The protein below binds the small molecule below.
Small molecule (SMILES): CC(=O)N[C@@H]1[C@@H](O)[C@H](O)[C@@H](CO)O[C@H]1O

Sequence of chain 1.IA:
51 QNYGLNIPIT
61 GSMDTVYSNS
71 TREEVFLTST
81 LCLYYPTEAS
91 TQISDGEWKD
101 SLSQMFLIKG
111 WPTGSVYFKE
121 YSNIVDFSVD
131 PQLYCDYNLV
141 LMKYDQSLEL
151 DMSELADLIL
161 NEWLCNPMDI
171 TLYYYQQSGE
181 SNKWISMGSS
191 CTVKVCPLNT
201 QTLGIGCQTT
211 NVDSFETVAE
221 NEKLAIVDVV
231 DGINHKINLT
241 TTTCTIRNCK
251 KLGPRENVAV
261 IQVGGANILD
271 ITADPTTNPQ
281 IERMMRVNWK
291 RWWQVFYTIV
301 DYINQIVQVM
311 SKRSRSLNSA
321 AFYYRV

Binding-site contacts:
Ligand atom C5 contacts residue ASN69 of chain 1.IA at 3.7 Å.
Ligand atom C8 contacts residue ASN69 of chain 1.IA at 3.6 Å.
Ligand atom N2 contacts residue ASN69 of chain 1.IA at 2.9 Å (h-bond).
Ligand atom C7 contacts residue SER68 of chain 1.IA at 4.5 Å.
Ligand atom O7 contacts residue TYR67 of chain 1.IA at 4.5 Å.
Ligand atom C1 contacts residue ASN69 of chain 1.IA at 1.4 Å.
Ligand atom O7 contacts residue ASN69 of chain 1.IA at 4.4 Å.
Ligand atom C4 contacts residue ASN69 of chain 1.IA at 4.2 Å.
Ligand atom C2 contacts residue ASN69 of chain 1.IA at 2.4 Å.
Ligand atom C3 contacts residue ASN69 of chain 1.IA at 3.8 Å.
Ligand atom O5 contacts residue ASN69 of chain 1.IA at 2.4 Å (h-bond).
Ligand atom O7 contacts residue SER68 of chain 1.IA at 4.2 Å.
Ligand atom C7 contacts residue ASN69 of chain 1.IA at 3.5 Å.
Ligand atom N2 contacts residue TYR67 of chain 1.IA at 4.3 Å.
Ligand atom C8 contacts residue SER68 of chain 1.IA at 4.3 Å.